This protein binds this small molecule.
Small molecule (SMILES): CCc1nc(Nc2ccc(CCO)cc2)nc(-c2cccc(Cl)c2)n1

Sequence of chain 1.A:
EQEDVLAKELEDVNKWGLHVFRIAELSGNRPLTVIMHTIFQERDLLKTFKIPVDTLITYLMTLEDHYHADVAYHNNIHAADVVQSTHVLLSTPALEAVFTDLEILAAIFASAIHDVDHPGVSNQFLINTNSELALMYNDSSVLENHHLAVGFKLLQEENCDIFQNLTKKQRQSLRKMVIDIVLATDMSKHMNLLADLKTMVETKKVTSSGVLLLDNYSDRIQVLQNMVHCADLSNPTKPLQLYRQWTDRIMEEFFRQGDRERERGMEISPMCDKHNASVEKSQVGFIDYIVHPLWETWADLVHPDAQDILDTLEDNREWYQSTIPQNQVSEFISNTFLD

Binding-site contacts:
Ligand atom N contacts residue PHE296 of chain 1.A at 3.2 Å.
Ligand atom C2 contacts residue PHE296 of chain 1.A at 3.5 Å (hydrophobic).
Ligand atom C18 contacts residue PHE296 of chain 1.A at 3.1 Å (hydrophobic).
Ligand atom N contacts residue ILE260 of chain 1.A at 4.0 Å.
Ligand atom N3 contacts residue LEU243 of chain 1.A at 4.0 Å.
Ligand atom C6 contacts residue HIS84 of chain 1.A at 4.0 Å.
Ligand atom C3 contacts residue PHE296 of chain 1.A at 3.4 Å (hydrophobic).
Ligand atom C17 contacts residue PHE357 of chain 1.A at 3.5 Å (hydrophobic).
Ligand atom N1 contacts residue PHE296 of chain 1.A at 3.5 Å.
Ligand atom C11 contacts residue THR361 of chain 1.A at 3.8 Å.
Ligand atom C3 contacts residue GLN293 of chain 1.A at 3.9 Å.
Ligand atom C4 contacts residue PHE296 of chain 1.A at 3.6 Å (hydrophobic).
Ligand atom C13 contacts residue GLN293 of chain 1.A at 3.6 Å.
Ligand atom N2 contacts residue PHE296 of chain 1.A at 3.8 Å.
Ligand atom C15 contacts residue GLN293 of chain 1.A at 3.8 Å.
Ligand atom C16 contacts residue PHE357 of chain 1.A at 4.0 Å (hydrophobic).
Ligand atom C17 contacts residue PHE296 of chain 1.A at 3.6 Å (hydrophobic).
Ligand atom C14 contacts residue GLN293 of chain 1.A at 3.2 Å.
Ligand atom C18 contacts residue PHE357 of chain 1.A at 3.8 Å (hydrophobic).
Ligand atom O contacts residue HIS84 of chain 1.A at 3.9 Å.
Ligand atom C9 contacts residue THR361 of chain 1.A at 4.0 Å.
Ligand atom N contacts residue GLN293 of chain 1.A at 3.2 Å (h-bond).
Ligand atom C7 contacts residue HIS84 of chain 1.A at 3.8 Å.
Ligand atom C8 contacts residue MET197 of chain 1.A at 3.9 Å (hydrophobic).
Ligand atom CL contacts residue ILE358 of chain 1.A at 3.8 Å.
Ligand atom C contacts residue ILE260 of chain 1.A at 3.8 Å (hydrophobic).
Ligand atom C16 contacts residue MET281 of chain 1.A at 3.9 Å (hydrophobic).
Ligand atom CL contacts residue PHE296 of chain 1.A at 3.5 Å.
Ligand atom C contacts residue THR257 of chain 1.A at 3.3 Å.
Ligand atom C1 contacts residue ASN245 of chain 1.A at 3.5 Å.
Ligand atom C6 contacts residue MET197 of chain 1.A at 3.9 Å (hydrophobic).
Ligand atom CL contacts residue PHE357 of chain 1.A at 3.3 Å.
Ligand atom C10 contacts residue PHE362 of chain 1.A at 4.0 Å (hydrophobic).
Ligand atom C7 contacts residue MET197 of chain 1.A at 4.0 Å (hydrophobic).
Ligand atom C13 contacts residue PHE296 of chain 1.A at 3.8 Å (hydrophobic).
Ligand atom C15 contacts residue MET281 of chain 1.A at 4.0 Å (hydrophobic).
Ligand atom C contacts residue TRP256 of chain 1.A at 3.7 Å (hydrophobic).
Ligand atom C5 contacts residue MET197 of chain 1.A at 4.0 Å (hydrophobic).
Ligand atom C contacts residue GLN293 of chain 1.A at 3.9 Å.
Ligand atom C11 contacts residue MET197 of chain 1.A at 4.0 Å (hydrophobic).